Binding-site contacts:
Ligand atom C7 contacts residue ASN142 of chain 1.D at 3.7 Å.
Ligand atom C5 contacts residue ASN142 of chain 1.D at 3.7 Å.
Ligand atom C8 contacts residue ASN141 of chain 1.D at 2.9 Å.
Ligand atom O7 contacts residue ASN141 of chain 1.D at 3.3 Å (h-bond).
Ligand atom O5 contacts residue ASN142 of chain 1.D at 2.4 Å (h-bond).
Ligand atom C4 contacts residue ASN142 of chain 1.D at 4.2 Å.
Ligand atom N2 contacts residue ASN141 of chain 1.D at 3.9 Å.
Ligand atom C7 contacts residue ASN141 of chain 1.D at 3.1 Å.
Ligand atom C3 contacts residue ASN142 of chain 1.D at 3.8 Å.
Ligand atom O5 contacts residue GLY328 of chain 1.D at 4.4 Å.
Ligand atom O7 contacts residue ASN142 of chain 1.D at 4.2 Å.
Ligand atom C2 contacts residue ASN142 of chain 1.D at 2.5 Å.
Ligand atom C1 contacts residue ASN142 of chain 1.D at 1.5 Å.
Ligand atom N2 contacts residue ASN142 of chain 1.D at 2.8 Å (h-bond).

Sequence of chain 1.D:
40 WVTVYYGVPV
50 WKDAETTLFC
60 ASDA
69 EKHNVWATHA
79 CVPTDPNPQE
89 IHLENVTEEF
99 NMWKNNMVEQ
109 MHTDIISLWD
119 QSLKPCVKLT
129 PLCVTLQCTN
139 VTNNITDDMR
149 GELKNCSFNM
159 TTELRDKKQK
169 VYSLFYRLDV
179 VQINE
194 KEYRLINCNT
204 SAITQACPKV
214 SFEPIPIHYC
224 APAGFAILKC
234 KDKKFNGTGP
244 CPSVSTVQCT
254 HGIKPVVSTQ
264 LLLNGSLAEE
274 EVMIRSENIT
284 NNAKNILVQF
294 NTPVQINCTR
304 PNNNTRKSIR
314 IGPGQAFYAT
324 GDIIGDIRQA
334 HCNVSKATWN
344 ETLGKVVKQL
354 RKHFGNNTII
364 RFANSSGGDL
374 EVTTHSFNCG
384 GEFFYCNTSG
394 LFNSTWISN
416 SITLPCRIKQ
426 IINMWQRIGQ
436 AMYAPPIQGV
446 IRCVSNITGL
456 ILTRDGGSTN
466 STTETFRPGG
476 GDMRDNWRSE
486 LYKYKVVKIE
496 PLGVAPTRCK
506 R

This small molecule binds to this protein.
Small molecule (SMILES): CC(=O)N[C@@H]1[C@@H](O)[C@H](O)[C@@H](CO)O[C@H]1O